Sequence of chain 1.A:
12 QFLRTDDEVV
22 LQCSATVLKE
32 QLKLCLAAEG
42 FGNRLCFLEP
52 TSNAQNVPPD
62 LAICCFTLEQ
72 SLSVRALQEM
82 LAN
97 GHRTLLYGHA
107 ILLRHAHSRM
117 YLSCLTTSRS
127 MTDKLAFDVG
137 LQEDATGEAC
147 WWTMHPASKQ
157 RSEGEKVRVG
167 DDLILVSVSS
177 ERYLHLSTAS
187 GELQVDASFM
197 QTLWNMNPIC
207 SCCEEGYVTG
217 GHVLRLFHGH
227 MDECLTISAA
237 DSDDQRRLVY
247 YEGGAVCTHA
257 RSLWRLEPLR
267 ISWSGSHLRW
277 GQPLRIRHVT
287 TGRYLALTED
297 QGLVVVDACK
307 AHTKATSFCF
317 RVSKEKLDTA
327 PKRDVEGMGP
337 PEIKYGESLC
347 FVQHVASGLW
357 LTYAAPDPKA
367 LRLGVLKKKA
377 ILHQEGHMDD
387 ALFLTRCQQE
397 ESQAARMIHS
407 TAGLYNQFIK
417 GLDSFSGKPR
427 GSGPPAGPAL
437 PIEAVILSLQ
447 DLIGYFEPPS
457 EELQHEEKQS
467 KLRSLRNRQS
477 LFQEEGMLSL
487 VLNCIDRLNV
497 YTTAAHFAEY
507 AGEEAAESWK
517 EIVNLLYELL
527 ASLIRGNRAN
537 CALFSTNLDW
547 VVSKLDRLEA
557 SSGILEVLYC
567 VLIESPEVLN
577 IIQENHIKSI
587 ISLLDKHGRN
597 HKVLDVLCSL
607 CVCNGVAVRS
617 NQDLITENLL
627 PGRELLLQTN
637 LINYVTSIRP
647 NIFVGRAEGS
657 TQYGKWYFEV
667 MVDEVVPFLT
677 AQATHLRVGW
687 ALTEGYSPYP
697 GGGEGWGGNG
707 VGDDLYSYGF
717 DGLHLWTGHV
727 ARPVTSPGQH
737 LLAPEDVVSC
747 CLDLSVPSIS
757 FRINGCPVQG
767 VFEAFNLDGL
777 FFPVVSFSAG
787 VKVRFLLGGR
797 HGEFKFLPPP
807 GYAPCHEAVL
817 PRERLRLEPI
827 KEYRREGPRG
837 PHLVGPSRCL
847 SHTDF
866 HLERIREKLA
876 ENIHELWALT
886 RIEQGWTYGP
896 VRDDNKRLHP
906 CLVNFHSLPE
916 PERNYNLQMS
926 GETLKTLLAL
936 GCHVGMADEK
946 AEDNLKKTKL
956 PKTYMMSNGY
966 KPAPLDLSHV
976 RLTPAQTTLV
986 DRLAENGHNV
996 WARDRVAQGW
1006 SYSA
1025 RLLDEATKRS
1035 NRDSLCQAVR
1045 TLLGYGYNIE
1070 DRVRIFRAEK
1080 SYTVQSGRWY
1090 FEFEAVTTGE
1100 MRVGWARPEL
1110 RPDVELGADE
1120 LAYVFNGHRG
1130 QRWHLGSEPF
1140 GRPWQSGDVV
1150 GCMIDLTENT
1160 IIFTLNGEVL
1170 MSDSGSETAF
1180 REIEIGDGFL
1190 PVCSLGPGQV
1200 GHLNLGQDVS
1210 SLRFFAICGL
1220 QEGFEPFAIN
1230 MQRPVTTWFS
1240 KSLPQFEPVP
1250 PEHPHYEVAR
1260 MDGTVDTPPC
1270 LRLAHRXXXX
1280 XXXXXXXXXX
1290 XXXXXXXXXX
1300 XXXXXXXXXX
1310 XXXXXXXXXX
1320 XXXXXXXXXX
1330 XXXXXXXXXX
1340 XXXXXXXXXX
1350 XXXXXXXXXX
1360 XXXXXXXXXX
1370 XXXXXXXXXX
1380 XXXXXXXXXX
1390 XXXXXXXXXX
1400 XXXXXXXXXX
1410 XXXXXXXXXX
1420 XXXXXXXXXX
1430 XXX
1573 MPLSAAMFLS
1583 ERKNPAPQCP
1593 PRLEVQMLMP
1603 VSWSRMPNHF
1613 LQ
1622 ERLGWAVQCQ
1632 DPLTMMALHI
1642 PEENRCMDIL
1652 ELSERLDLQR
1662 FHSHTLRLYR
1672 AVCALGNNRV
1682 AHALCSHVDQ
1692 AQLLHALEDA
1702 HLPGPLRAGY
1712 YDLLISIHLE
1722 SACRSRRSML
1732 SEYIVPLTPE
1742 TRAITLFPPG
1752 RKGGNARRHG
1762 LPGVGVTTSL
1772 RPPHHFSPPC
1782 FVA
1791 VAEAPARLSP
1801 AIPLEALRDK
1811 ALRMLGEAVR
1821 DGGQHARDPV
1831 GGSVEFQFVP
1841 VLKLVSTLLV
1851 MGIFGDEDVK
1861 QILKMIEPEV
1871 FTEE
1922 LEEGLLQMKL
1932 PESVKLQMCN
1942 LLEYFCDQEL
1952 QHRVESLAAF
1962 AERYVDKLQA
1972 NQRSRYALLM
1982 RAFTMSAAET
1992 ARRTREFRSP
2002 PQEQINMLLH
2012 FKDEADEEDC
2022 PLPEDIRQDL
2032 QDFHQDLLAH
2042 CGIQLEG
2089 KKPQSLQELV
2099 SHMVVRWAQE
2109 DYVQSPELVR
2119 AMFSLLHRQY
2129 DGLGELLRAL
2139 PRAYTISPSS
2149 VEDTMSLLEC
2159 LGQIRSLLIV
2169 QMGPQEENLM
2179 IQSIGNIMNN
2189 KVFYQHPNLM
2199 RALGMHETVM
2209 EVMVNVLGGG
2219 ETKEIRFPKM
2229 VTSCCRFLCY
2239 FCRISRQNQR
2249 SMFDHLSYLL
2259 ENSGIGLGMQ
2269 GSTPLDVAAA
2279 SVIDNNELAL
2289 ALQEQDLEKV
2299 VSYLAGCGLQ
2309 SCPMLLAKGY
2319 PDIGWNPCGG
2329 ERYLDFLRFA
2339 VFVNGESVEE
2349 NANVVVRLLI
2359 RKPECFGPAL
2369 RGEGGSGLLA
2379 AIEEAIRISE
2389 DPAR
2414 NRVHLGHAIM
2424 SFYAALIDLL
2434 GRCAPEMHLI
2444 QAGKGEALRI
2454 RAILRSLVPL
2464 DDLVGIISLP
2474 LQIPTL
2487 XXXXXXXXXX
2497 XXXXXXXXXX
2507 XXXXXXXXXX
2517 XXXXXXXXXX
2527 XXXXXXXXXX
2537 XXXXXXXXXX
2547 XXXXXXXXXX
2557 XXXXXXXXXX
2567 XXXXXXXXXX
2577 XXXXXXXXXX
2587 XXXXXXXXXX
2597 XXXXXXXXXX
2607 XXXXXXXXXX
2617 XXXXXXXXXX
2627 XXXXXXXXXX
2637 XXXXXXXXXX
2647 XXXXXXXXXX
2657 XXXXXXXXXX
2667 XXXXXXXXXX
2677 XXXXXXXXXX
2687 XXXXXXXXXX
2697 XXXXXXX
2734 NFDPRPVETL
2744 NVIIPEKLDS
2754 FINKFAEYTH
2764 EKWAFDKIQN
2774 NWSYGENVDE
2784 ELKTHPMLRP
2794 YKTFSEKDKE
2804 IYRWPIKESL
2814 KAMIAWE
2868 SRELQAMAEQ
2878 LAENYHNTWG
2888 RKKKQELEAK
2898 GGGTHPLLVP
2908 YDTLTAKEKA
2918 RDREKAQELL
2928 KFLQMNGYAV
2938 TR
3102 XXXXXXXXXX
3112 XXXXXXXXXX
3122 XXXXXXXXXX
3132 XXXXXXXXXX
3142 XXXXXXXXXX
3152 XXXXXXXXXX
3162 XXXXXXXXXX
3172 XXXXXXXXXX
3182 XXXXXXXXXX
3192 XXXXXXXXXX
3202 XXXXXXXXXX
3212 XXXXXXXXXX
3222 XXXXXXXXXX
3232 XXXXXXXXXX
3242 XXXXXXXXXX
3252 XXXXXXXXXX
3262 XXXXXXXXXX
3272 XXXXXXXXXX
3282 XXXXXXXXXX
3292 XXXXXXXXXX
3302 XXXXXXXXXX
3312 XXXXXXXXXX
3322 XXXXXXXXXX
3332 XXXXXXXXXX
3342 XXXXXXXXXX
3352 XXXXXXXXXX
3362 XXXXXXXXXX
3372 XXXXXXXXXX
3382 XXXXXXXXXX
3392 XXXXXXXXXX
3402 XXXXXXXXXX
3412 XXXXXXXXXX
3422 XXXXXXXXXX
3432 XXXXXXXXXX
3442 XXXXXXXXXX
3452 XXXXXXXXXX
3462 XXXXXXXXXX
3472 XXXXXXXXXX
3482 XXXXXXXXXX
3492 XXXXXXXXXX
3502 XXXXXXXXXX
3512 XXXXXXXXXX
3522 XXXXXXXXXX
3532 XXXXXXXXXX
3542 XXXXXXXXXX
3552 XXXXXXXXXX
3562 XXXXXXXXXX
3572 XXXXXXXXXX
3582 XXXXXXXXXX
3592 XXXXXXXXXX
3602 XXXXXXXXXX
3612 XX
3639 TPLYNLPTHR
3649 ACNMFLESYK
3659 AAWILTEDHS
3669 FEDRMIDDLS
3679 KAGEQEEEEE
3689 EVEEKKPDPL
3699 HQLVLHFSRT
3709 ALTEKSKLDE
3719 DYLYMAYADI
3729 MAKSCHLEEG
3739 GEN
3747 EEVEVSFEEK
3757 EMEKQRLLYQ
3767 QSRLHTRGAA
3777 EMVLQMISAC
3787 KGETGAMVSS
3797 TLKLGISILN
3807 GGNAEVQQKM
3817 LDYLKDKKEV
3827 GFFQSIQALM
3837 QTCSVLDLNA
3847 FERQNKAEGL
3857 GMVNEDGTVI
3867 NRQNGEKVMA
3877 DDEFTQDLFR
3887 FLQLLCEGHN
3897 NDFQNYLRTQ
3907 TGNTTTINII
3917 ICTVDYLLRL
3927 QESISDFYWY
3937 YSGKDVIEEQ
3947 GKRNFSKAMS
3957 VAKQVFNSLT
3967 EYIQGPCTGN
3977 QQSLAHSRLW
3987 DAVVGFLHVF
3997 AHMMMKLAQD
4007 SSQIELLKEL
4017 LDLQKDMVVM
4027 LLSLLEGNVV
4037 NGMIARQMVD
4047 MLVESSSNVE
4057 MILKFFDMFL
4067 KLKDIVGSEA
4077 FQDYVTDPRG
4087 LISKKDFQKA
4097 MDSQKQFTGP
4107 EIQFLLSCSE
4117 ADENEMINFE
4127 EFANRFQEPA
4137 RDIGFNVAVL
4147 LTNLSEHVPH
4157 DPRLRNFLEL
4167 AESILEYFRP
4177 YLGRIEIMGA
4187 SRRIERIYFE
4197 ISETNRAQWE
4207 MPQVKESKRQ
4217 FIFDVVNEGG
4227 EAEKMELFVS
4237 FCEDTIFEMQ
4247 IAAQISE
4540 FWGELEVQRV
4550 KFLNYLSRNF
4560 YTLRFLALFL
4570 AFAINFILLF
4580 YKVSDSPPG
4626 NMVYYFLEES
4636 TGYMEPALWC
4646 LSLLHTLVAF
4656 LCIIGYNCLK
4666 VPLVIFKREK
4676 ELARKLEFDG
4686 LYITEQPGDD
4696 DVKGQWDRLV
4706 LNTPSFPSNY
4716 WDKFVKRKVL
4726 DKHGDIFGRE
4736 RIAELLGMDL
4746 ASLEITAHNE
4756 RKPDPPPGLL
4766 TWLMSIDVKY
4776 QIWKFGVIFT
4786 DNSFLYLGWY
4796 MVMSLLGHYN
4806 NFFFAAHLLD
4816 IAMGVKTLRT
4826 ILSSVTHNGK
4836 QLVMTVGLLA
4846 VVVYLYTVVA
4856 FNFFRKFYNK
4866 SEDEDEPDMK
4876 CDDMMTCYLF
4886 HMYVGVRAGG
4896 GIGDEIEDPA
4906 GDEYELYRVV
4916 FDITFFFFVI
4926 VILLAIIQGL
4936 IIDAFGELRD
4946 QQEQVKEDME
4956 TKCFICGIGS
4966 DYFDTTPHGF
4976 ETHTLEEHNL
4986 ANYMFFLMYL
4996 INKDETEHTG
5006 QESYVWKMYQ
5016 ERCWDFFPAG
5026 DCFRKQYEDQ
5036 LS

Sequence of chain 1.C:
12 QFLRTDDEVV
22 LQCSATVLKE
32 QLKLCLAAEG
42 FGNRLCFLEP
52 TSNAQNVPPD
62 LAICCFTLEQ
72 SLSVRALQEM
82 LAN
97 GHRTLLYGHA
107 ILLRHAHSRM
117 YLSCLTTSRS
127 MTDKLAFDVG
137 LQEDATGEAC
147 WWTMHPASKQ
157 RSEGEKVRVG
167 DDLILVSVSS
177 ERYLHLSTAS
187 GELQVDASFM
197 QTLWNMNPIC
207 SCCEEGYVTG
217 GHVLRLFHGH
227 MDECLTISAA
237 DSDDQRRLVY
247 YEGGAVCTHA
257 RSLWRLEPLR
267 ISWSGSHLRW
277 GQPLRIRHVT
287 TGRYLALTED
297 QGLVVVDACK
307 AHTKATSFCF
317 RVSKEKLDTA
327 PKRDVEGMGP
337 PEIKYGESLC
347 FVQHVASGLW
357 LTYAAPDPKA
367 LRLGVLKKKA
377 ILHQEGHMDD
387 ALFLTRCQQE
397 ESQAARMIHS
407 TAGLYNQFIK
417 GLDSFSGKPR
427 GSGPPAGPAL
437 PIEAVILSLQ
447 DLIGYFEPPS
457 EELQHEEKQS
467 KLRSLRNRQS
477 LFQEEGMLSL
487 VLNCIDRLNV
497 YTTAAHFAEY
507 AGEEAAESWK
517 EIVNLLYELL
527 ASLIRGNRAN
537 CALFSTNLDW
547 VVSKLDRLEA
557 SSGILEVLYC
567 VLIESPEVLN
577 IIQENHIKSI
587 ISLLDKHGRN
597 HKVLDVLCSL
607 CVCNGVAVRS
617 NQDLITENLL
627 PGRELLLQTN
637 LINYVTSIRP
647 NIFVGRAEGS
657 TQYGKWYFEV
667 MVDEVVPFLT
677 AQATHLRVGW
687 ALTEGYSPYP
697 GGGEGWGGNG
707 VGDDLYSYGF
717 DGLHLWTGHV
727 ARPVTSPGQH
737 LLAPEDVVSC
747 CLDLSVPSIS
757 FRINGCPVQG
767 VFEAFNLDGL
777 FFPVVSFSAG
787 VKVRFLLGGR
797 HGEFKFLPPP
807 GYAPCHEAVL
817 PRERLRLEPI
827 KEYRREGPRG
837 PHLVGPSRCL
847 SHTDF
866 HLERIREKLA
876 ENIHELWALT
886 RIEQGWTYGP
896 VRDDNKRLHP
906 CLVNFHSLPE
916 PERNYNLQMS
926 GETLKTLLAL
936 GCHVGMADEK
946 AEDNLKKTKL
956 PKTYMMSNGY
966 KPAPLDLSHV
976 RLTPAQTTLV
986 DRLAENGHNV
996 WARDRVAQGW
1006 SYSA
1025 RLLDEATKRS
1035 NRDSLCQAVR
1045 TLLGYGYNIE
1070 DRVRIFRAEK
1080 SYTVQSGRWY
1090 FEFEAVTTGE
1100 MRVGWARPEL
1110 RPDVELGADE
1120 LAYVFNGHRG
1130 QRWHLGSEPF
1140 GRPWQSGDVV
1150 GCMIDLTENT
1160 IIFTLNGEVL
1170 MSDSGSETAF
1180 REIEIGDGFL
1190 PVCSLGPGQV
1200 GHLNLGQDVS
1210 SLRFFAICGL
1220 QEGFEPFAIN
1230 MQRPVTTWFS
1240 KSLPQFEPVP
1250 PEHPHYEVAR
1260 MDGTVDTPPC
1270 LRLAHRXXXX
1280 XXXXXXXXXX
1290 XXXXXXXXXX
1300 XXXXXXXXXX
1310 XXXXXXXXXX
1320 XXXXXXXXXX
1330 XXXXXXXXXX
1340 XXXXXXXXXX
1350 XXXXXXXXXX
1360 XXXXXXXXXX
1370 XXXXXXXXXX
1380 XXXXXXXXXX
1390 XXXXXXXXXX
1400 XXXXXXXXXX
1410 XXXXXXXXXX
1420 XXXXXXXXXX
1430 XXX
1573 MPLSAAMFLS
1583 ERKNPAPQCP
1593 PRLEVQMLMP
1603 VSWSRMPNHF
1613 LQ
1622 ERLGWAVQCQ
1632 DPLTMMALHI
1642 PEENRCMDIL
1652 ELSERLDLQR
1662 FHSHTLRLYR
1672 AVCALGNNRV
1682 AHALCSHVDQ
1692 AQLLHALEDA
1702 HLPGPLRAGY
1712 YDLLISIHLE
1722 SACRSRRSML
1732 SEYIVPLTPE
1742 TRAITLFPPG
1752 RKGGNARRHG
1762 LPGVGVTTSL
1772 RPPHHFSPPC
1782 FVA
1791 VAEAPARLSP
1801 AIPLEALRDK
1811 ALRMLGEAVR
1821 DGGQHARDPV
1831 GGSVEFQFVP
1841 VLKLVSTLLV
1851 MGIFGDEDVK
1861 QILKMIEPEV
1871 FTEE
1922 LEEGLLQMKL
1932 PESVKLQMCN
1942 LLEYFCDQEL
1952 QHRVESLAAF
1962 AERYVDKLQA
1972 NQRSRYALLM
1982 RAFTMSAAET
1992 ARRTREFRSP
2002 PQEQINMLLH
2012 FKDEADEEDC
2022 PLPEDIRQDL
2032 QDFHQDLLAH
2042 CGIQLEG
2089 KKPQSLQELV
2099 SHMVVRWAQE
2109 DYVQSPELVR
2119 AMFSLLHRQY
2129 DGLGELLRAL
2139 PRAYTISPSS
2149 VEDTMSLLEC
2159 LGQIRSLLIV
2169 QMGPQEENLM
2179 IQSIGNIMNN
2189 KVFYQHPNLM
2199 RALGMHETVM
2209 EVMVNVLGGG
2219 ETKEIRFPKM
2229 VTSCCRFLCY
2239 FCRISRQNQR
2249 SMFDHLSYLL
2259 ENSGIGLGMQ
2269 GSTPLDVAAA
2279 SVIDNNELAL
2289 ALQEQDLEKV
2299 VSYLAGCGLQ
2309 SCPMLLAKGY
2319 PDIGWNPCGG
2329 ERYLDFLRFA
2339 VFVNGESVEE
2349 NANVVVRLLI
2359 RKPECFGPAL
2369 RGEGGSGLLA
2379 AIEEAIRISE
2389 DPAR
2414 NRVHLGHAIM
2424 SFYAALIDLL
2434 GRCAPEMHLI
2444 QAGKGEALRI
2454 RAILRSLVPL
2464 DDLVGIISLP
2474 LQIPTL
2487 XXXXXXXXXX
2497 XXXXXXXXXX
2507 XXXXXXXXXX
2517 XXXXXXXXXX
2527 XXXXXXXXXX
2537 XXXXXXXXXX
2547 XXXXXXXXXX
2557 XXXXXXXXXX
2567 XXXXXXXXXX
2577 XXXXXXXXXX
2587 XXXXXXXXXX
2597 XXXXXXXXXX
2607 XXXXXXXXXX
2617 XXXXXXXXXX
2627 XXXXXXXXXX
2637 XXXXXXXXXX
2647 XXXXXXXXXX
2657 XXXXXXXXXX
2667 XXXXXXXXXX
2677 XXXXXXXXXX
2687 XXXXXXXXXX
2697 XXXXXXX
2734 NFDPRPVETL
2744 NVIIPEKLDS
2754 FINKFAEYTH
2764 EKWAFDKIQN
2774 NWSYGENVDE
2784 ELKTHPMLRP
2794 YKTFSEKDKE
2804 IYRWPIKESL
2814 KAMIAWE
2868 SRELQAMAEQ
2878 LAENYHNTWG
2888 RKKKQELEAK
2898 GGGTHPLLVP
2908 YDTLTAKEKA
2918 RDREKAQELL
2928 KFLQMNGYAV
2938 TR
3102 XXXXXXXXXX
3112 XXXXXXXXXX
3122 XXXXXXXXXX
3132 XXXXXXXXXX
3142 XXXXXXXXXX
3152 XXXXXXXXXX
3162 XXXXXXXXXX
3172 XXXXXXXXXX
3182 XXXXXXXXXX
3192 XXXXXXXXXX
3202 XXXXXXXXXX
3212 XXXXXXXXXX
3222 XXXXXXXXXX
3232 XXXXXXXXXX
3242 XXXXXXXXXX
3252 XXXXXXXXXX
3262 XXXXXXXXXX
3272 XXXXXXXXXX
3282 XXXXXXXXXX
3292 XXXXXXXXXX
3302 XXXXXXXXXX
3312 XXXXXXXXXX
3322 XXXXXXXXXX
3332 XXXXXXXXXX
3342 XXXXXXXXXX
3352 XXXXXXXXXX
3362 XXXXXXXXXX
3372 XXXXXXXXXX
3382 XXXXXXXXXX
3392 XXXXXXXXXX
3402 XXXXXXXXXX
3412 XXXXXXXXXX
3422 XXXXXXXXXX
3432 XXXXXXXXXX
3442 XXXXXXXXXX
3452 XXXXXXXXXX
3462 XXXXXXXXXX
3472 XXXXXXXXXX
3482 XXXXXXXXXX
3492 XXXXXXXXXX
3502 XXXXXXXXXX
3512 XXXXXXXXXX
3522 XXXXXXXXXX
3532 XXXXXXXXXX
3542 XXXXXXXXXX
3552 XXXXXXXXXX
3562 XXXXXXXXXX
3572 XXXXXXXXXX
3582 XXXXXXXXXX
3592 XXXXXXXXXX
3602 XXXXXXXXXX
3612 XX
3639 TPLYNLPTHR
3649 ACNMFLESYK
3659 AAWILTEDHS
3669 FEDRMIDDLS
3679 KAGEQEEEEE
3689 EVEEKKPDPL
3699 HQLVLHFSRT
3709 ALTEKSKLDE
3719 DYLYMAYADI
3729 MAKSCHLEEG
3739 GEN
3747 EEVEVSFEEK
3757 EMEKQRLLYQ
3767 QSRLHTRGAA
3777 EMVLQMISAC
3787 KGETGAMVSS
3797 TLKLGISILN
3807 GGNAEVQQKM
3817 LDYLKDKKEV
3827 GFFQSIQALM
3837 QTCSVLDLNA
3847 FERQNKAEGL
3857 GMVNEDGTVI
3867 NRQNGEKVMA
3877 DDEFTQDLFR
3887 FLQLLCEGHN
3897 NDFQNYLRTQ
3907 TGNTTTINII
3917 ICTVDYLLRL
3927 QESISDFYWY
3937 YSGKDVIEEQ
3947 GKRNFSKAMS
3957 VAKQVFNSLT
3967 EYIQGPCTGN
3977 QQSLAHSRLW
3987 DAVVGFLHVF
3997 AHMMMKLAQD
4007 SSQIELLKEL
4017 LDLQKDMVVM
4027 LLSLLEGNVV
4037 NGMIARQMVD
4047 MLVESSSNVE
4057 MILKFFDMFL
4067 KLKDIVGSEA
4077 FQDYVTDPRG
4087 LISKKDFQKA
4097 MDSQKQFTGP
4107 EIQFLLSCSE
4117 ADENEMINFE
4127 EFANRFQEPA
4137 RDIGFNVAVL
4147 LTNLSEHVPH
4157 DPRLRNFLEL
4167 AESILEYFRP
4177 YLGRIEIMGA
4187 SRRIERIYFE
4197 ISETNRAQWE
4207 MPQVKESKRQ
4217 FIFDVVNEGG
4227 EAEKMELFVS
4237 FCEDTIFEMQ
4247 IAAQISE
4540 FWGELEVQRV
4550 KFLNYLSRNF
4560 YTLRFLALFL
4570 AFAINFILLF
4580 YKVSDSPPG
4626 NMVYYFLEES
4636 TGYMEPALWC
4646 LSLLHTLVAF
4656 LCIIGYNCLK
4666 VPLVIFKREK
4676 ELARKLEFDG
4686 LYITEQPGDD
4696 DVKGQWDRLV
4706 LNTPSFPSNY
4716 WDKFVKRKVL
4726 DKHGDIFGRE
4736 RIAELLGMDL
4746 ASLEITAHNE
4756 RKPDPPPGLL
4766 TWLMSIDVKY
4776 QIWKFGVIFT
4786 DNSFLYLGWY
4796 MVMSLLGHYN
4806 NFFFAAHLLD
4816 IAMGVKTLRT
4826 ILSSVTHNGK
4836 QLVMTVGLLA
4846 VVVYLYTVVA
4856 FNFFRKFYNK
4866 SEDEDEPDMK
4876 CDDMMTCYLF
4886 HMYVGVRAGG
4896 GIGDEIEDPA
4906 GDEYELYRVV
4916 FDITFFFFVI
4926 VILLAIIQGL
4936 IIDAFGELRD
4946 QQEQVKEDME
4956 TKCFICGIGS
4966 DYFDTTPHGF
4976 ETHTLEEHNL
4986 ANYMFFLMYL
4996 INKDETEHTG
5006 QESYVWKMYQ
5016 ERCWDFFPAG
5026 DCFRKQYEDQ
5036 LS

A small-molecule ligand and the protein it binds are described below.
Small molecule (SMILES): Nc1ncnc2c1ncn2[C@@H]1O[C@H](CO[P](=O)(O)O[P](=O)(O)CP(=O)(O)O)[C@@H](O)[C@H]1O

Binding-site contacts:
Ligand atom C5 contacts residue THR4979 of chain 1.A at 3.6 Å.
Ligand atom C2 contacts residue PHE4975 of chain 1.A at 4.1 Å (hydrophobic).
Ligand atom C2 contacts residue CYS4958 of chain 1.A at 3.3 Å (hydrophobic).
Ligand atom O1A contacts residue LYS4211 of chain 1.A at 4.0 Å.
Ligand atom C5 contacts residue LEU4985 of chain 1.A at 3.9 Å (hydrophobic).
Ligand atom PG contacts residue LYS4211 of chain 1.A at 3.9 Å.
Ligand atom PA contacts residue LYS4214 of chain 1.A at 4.0 Å.
Ligand atom C4 contacts residue THR4979 of chain 1.A at 3.5 Å.
Ligand atom N3 contacts residue THR4979 of chain 1.A at 3.3 Å (h-bond).
Ligand atom C6 contacts residue THR4979 of chain 1.A at 3.6 Å.
Ligand atom C2 contacts residue THR4979 of chain 1.A at 3.2 Å.
Ligand atom C3B contacts residue LYS4211 of chain 1.A at 3.3 Å.
Ligand atom O2B contacts residue MG1 of chain 1.N at 2.4 Å.
Ligand atom N1 contacts residue THR4979 of chain 1.A at 3.4 Å (h-bond).
Ligand atom N3 contacts residue CYS4958 of chain 1.A at 4.1 Å.
Ligand atom O1G contacts residue LYS4211 of chain 1.A at 4.0 Å.
Ligand atom N6 contacts residue LEU4985 of chain 1.A at 2.6 Å.
Ligand atom C1' contacts residue MET4954 of chain 1.A at 3.5 Å (hydrophobic).
Ligand atom O4' contacts residue MET4954 of chain 1.A at 3.8 Å.
Ligand atom O1A contacts residue LYS4214 of chain 1.A at 3.9 Å.
Ligand atom O3' contacts residue GLU4227 of chain 1.C at 3.6 Å.
Ligand atom C6 contacts residue LEU4985 of chain 1.A at 3.6 Å (hydrophobic).
Ligand atom N6 contacts residue CYS4958 of chain 1.A at 3.1 Å (h-bond).
Ligand atom N9 contacts residue MET4954 of chain 1.A at 4.1 Å.
Ligand atom PB contacts residue MG1 of chain 1.N at 3.7 Å.
Ligand atom O2' contacts residue MET4954 of chain 1.A at 4.2 Å.
Ligand atom C3B contacts residue MG1 of chain 1.N at 4.1 Å.
Ligand atom O2A contacts residue LYS4214 of chain 1.A at 3.6 Å (salt-bridge).
Ligand atom N3 contacts residue PHE4975 of chain 1.A at 4.1 Å.
Ligand atom O2G contacts residue MG1 of chain 1.N at 2.4 Å.
Ligand atom N7 contacts residue LEU4985 of chain 1.A at 3.6 Å.
Ligand atom O2A contacts residue ARG4215 of chain 1.A at 4.1 Å.
Ligand atom C5 contacts residue CYS4958 of chain 1.A at 4.0 Å (hydrophobic).
Ligand atom O3G contacts residue LYS4211 of chain 1.A at 3.7 Å.
Ligand atom N6 contacts residue ASN4984 of chain 1.A at 3.8 Å.
Ligand atom N6 contacts residue HIS4983 of chain 1.A at 3.8 Å.
Ligand atom PG contacts residue MG1 of chain 1.N at 3.7 Å.
Ligand atom O5' contacts residue LYS4214 of chain 1.A at 4.1 Å.
Ligand atom N1 contacts residue CYS4958 of chain 1.A at 2.7 Å (h-bond).
Ligand atom C6 contacts residue CYS4958 of chain 1.A at 3.0 Å (hydrophobic).